Sequence of chain 1.A:
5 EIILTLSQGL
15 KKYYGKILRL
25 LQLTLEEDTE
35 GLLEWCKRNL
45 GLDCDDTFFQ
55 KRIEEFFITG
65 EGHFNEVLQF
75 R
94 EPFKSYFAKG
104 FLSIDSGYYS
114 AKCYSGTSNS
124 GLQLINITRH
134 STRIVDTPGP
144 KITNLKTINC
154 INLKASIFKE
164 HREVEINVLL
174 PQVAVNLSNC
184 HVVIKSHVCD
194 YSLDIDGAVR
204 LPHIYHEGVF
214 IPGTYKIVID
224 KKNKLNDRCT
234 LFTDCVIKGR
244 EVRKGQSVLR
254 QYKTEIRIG

Binding-site contacts:
Ligand atom C8 contacts residue LYS256 of chain 1.A at 3.8 Å.
Ligand atom O5 contacts residue ASN179 of chain 1.A at 2.4 Å (h-bond).
Ligand atom O7 contacts residue ASN179 of chain 1.A at 3.8 Å.
Ligand atom O7 contacts residue PHE235 of chain 1.A at 4.3 Å.
Ligand atom C7 contacts residue LYS256 of chain 1.A at 4.5 Å.
Ligand atom O6 contacts residue ALA201 of chain 1.A at 4.0 Å.
Ligand atom C7 contacts residue ASN179 of chain 1.A at 3.5 Å.
Ligand atom C5 contacts residue ASN179 of chain 1.A at 3.7 Å.
Ligand atom O5 contacts residue ALA201 of chain 1.A at 4.4 Å.
Ligand atom C2 contacts residue ASN179 of chain 1.A at 2.4 Å.
Ligand atom C8 contacts residue ASP237 of chain 1.A at 4.1 Å.
Ligand atom C3 contacts residue ASN179 of chain 1.A at 3.8 Å.
Ligand atom C8 contacts residue PHE235 of chain 1.A at 4.0 Å (hydrophobic).
Ligand atom C4 contacts residue ASN179 of chain 1.A at 4.2 Å.
Ligand atom C8 contacts residue THR236 of chain 1.A at 3.8 Å.
Ligand atom C1 contacts residue ASN179 of chain 1.A at 1.4 Å.
Ligand atom N2 contacts residue ASN179 of chain 1.A at 2.9 Å (h-bond).
Ligand atom C7 contacts residue PHE235 of chain 1.A at 4.3 Å (hydrophobic).

A small-molecule ligand and the protein it binds are described below.
Small molecule (SMILES): CC(=O)N[C@H]1[C@H](O[C@H]2[C@H](O)[C@@H](NC(C)=O)CO[C@@H]2CO)O[C@H](CO)[C@@H](O)[C@@H]1O